Binding-site contacts:
Ligand atom CG2 contacts residue PHE71 of chain 39.A at 4.0 Å (hydrophobic).
Ligand atom CD1 contacts residue THR349 of chain 39.A at 4.3 Å.

Sequence of chain 39.A:
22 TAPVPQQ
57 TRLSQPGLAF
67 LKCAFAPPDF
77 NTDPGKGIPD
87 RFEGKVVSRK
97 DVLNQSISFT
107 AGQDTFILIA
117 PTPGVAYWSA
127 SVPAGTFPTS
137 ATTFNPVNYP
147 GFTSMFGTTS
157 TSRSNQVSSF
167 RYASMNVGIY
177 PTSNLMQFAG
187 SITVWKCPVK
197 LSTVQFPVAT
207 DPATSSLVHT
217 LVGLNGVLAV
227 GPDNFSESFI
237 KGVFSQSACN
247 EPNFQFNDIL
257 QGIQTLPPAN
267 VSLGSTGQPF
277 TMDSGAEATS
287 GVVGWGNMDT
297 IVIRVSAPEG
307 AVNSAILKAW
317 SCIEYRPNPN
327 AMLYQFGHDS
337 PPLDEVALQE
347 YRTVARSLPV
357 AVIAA

The protein below binds the small molecule below.
Small molecule (SMILES): CC[C@H](C)[C@@H](C=O)NC(=O)[C@H](CO)NC(=O)[C@H](CCCCN)NC(=O)[C@@H](N)C(C)C